Binding-site contacts:
Ligand atom CG2 contacts residue LEU40 of chain 4.D at 4.2 Å (hydrophobic).
Ligand atom N contacts residue ARG35 of chain 4.D at 4.1 Å.
Ligand atom CD1 contacts residue ARG29 of chain 4.D at 4.4 Å.
Ligand atom CG2 contacts residue ASP243 of chain 4.D at 3.3 Å.
Ligand atom O contacts residue ASP243 of chain 4.D at 4.1 Å.
Ligand atom OG contacts residue ILE25 of chain 4.D at 4.0 Å.
Ligand atom O contacts residue ARG29 of chain 4.D at 3.8 Å.
Ligand atom CB contacts residue ARG29 of chain 4.D at 4.1 Å.
Ligand atom CA contacts residue ASP243 of chain 4.D at 3.3 Å.
Ligand atom C contacts residue ARG36 of chain 4.D at 3.2 Å.
Ligand atom O contacts residue ARG35 of chain 4.D at 3.4 Å (salt-bridge).
Ligand atom C contacts residue ARG35 of chain 4.D at 4.4 Å.
Ligand atom CD1 contacts residue ARG35 of chain 4.D at 4.5 Å.
Ligand atom CA contacts residue ASP243 of chain 4.D at 4.3 Å.
Ligand atom CD1 contacts residue LEU32 of chain 4.D at 3.8 Å (hydrophobic).
Ligand atom CB contacts residue ARG35 of chain 4.D at 4.1 Å.
Ligand atom OE1 contacts residue ARG36 of chain 4.D at 3.8 Å.
Ligand atom C contacts residue ASP243 of chain 4.D at 3.9 Å.
Ligand atom CA contacts residue ARG29 of chain 4.D at 4.0 Å.
Ligand atom CG contacts residue LEU40 of chain 4.D at 4.4 Å (hydrophobic).
Ligand atom CD contacts residue ARG36 of chain 4.D at 4.1 Å.
Ligand atom N contacts residue PRO43 of chain 4.D at 4.4 Å.
Ligand atom CA contacts residue ARG35 of chain 4.D at 3.9 Å.
Ligand atom CG1 contacts residue ARG35 of chain 4.D at 4.2 Å.
Ligand atom C contacts residue ARG35 of chain 4.D at 3.6 Å.
Ligand atom N contacts residue ASP243 of chain 4.D at 2.8 Å (salt-bridge).
Ligand atom CB contacts residue ASP243 of chain 4.D at 4.3 Å.
Ligand atom CA contacts residue PRO43 of chain 4.D at 4.4 Å (hydrophobic).
Ligand atom CA contacts residue ASP243 of chain 4.D at 4.4 Å.
Ligand atom N contacts residue ASP243 of chain 4.D at 3.2 Å (salt-bridge).
Ligand atom O contacts residue ARG36 of chain 4.D at 3.6 Å (salt-bridge).
Ligand atom CB contacts residue PRO43 of chain 4.D at 3.8 Å (hydrophobic).
Ligand atom NE2 contacts residue ARG36 of chain 4.D at 3.9 Å.
Ligand atom C contacts residue ASP243 of chain 4.D at 3.8 Å.
Ligand atom OG contacts residue ARG29 of chain 4.D at 4.3 Å.
Ligand atom CB contacts residue LEU40 of chain 4.D at 4.1 Å (hydrophobic).
Ligand atom CB contacts residue ARG35 of chain 4.D at 3.5 Å.
Ligand atom CG2 contacts residue PRO43 of chain 4.D at 3.9 Å (hydrophobic).
Ligand atom O contacts residue ARG35 of chain 4.D at 3.1 Å (salt-bridge).
Ligand atom CD1 contacts residue LEU40 of chain 4.D at 3.8 Å (hydrophobic).

Sequence of chain 4.D:
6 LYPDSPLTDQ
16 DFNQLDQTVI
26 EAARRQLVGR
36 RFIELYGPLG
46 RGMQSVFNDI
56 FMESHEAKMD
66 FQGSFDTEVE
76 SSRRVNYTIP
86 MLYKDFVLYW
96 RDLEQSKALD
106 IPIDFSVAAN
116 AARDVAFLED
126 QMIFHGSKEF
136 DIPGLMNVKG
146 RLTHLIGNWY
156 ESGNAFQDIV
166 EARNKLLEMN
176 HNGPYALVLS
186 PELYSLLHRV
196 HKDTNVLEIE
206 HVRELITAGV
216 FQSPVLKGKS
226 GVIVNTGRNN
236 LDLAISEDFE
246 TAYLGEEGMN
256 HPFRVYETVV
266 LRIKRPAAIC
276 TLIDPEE

This small molecule binds to this protein.
Small molecule (SMILES): CC[C@H](C)[C@H](NC(=O)[C@H](CC(C)C)NC(=O)[C@H](CO)NC(=O)CNC(=O)[C@@H](NC(=O)[C@@H](N)[C@@H](C)O)C(C)C)C(=O)N[C@H](C=O)CCC(N)=O